Binding-site contacts:
Ligand atom OD contacts residue ASP129 of chain 1.B at 3.7 Å.
Ligand atom O contacts residue GLN136 of chain 1.B at 2.9 Å (h-bond).
Ligand atom C contacts residue ASP129 of chain 1.B at 3.8 Å.
Ligand atom CA contacts residue PHE290 of chain 1.B at 3.5 Å (hydrophobic).
Ligand atom OD contacts residue GLN136 of chain 1.B at 4.4 Å.
Ligand atom O contacts residue ASP129 of chain 1.B at 4.2 Å.
Ligand atom C contacts residue GLY132 of chain 1.B at 3.6 Å.
Ligand atom C contacts residue PHE133 of chain 1.B at 4.0 Å (hydrophobic).
Ligand atom CB contacts residue ASP129 of chain 1.B at 3.9 Å.
Ligand atom O contacts residue PHE133 of chain 1.B at 3.5 Å (h-bond).
Ligand atom O contacts residue GLY132 of chain 1.B at 3.0 Å.
Ligand atom CB contacts residue TYR298 of chain 1.B at 4.4 Å (hydrophobic).
Ligand atom CB contacts residue LYS128 of chain 1.B at 4.1 Å.
Ligand atom OD contacts residue PHE133 of chain 1.B at 3.7 Å.
Ligand atom CG contacts residue ASP129 of chain 1.B at 3.4 Å.
Ligand atom CA contacts residue LYS128 of chain 1.B at 4.3 Å.
Ligand atom CA contacts residue GLY132 of chain 1.B at 3.6 Å.
Ligand atom CG contacts residue TYR298 of chain 1.B at 3.4 Å (hydrophobic).
Ligand atom C contacts residue GLN136 of chain 1.B at 3.8 Å.
Ligand atom OD contacts residue TYR298 of chain 1.B at 4.1 Å.
Ligand atom CA contacts residue ASP129 of chain 1.B at 4.4 Å.
Ligand atom CB contacts residue PHE290 of chain 1.B at 3.9 Å (hydrophobic).

Sequence of chain 1.B:
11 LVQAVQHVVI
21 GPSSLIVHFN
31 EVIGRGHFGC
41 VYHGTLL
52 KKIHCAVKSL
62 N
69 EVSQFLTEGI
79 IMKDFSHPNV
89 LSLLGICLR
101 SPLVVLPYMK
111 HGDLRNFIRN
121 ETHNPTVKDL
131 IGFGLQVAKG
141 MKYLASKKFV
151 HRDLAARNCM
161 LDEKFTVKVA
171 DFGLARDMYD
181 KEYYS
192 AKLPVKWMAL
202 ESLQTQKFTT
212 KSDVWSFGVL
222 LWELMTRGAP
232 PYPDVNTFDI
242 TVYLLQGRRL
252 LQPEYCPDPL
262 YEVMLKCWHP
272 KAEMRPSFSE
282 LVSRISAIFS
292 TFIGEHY

This protein binds this small molecule.
Small molecule (SMILES): O=C1CCCO1